Binding-site contacts:
Ligand atom C8 contacts residue ILE1149 of chain 1.B at 4.0 Å (hydrophobic).
Ligand atom O7 contacts residue ASN728 of chain 1.B at 3.1 Å (h-bond).
Ligand atom C2 contacts residue ASN728 of chain 1.B at 2.5 Å.
Ligand atom O5 contacts residue ASN728 of chain 1.B at 2.4 Å (h-bond).
Ligand atom N2 contacts residue ASN728 of chain 1.B at 2.9 Å (h-bond).
Ligand atom C8 contacts residue ASN728 of chain 1.B at 4.3 Å.
Ligand atom C1 contacts residue ASN728 of chain 1.B at 1.5 Å.
Ligand atom C8 contacts residue GLY1150 of chain 1.B at 3.3 Å.
Ligand atom C4 contacts residue ASN728 of chain 1.B at 4.3 Å.
Ligand atom C3 contacts residue ASN728 of chain 1.B at 3.9 Å.
Ligand atom C5 contacts residue ASN728 of chain 1.B at 3.8 Å.
Ligand atom C7 contacts residue ASN728 of chain 1.B at 3.2 Å.

This small molecule binds to this protein.
Small molecule (SMILES): CC(=O)N[C@@H]1[C@@H](O)[C@H](O)[C@@H](CO)O[C@H]1O

Sequence of chain 1.B:
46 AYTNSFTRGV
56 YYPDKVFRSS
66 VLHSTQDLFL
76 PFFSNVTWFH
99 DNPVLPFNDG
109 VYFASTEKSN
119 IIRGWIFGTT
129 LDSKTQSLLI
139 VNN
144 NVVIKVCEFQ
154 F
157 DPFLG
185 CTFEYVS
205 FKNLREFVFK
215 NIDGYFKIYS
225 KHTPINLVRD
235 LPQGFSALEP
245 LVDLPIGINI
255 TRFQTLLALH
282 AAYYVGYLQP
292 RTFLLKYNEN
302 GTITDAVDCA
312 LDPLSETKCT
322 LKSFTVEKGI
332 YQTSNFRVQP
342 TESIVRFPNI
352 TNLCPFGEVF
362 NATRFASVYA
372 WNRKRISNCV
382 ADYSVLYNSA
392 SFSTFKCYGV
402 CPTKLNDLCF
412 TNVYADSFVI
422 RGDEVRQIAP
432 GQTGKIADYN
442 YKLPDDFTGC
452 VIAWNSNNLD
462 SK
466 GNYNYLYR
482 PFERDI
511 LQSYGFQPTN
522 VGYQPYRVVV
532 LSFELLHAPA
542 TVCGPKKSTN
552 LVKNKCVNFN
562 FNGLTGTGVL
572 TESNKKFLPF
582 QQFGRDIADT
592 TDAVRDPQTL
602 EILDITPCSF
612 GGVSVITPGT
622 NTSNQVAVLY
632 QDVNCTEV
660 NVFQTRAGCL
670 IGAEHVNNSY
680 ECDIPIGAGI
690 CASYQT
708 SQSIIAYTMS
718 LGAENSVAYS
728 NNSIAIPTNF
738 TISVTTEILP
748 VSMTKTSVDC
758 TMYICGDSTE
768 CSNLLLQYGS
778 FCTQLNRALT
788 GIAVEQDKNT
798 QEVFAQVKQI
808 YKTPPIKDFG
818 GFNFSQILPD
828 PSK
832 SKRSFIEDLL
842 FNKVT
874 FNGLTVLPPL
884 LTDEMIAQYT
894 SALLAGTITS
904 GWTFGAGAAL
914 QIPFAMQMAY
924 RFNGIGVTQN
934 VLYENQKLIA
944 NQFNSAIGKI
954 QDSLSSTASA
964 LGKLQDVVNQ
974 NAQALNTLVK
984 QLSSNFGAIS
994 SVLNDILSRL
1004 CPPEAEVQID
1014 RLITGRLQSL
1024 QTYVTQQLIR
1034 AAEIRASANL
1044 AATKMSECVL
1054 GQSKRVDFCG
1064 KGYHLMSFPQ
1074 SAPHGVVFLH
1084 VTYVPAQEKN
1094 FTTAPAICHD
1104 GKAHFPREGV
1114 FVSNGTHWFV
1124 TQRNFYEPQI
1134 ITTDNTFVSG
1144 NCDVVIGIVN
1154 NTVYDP